Sequence of chain 1.D:
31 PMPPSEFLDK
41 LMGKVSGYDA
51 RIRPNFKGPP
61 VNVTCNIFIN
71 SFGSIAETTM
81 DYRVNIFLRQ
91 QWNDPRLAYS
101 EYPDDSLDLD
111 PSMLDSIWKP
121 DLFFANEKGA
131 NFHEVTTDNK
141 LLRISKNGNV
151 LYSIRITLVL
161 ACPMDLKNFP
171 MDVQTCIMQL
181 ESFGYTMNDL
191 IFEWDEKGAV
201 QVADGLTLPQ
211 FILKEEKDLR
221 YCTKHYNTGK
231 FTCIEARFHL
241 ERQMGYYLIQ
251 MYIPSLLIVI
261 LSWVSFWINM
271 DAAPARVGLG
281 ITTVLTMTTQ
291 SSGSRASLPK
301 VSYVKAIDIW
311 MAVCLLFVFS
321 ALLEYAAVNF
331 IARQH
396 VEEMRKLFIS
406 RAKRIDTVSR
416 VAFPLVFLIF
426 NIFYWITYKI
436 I

This protein binds this small molecule.
Small molecule (SMILES): NCCCC(=O)O

Binding-site contacts:
Ligand atom CD contacts residue PHE231 of chain 1.E at 3.6 Å (hydrophobic).
Ligand atom CG contacts residue TYR226 of chain 1.E at 4.0 Å (hydrophobic).
Ligand atom O contacts residue PHE87 of chain 1.D at 3.8 Å.
Ligand atom CB contacts residue PHE183 of chain 1.E at 3.4 Å (hydrophobic).
Ligand atom O contacts residue ARG89 of chain 1.D at 2.9 Å (salt-bridge).
Ligand atom C contacts residue THR228 of chain 1.E at 3.9 Å.
Ligand atom CD contacts residue SER182 of chain 1.E at 3.7 Å.
Ligand atom C contacts residue LEU141 of chain 1.D at 4.2 Å (hydrophobic).
Ligand atom CG contacts residue PHE87 of chain 1.D at 3.9 Å (hydrophobic).
Ligand atom N contacts residue PHE231 of chain 1.E at 4.0 Å.
Ligand atom OXT contacts residue LEU141 of chain 1.D at 3.5 Å.
Ligand atom OXT contacts residue PHE231 of chain 1.E at 4.2 Å.
Ligand atom N contacts residue PHE123 of chain 1.E at 4.0 Å.
Ligand atom C contacts residue PHE87 of chain 1.D at 4.3 Å (hydrophobic).
Ligand atom CG contacts residue ARG89 of chain 1.D at 4.2 Å.
Ligand atom CB contacts residue PHE231 of chain 1.E at 4.1 Å (hydrophobic).
Ligand atom CD contacts residue TYR226 of chain 1.E at 4.2 Å (hydrophobic).
Ligand atom N contacts residue PHE183 of chain 1.E at 4.3 Å.
Ligand atom N contacts residue GLU181 of chain 1.E at 3.4 Å (salt-bridge).
Ligand atom O contacts residue SER153 of chain 1.D at 2.4 Å (h-bond).
Ligand atom C contacts residue SER153 of chain 1.D at 3.4 Å.
Ligand atom CD contacts residue PHE183 of chain 1.E at 3.4 Å (hydrophobic).
Ligand atom N contacts residue SER182 of chain 1.E at 3.9 Å.
Ligand atom CG contacts residue PHE231 of chain 1.E at 4.1 Å (hydrophobic).
Ligand atom OXT contacts residue ARG89 of chain 1.D at 3.9 Å.
Ligand atom N contacts residue PHE87 of chain 1.D at 4.0 Å.
Ligand atom N contacts residue TYR226 of chain 1.E at 3.3 Å.
Ligand atom C contacts residue ARG89 of chain 1.D at 3.6 Å.
Ligand atom OXT contacts residue SER153 of chain 1.D at 3.8 Å.
Ligand atom OXT contacts residue THR228 of chain 1.E at 2.8 Å (h-bond).

Sequence of chain 1.E:
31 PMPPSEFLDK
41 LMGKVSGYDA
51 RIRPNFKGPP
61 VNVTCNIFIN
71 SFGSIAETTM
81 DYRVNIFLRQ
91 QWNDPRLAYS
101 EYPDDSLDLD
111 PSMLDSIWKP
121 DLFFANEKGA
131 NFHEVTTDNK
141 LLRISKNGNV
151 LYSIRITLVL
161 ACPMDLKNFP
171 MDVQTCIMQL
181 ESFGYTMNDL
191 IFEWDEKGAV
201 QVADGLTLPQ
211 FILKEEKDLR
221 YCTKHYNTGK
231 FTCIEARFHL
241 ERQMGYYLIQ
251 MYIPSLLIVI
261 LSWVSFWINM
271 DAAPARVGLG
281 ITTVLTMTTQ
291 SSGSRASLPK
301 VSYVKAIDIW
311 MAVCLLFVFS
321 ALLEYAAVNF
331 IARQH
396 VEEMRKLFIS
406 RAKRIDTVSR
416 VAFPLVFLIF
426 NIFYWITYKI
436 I